Sequence of chain 1.E:
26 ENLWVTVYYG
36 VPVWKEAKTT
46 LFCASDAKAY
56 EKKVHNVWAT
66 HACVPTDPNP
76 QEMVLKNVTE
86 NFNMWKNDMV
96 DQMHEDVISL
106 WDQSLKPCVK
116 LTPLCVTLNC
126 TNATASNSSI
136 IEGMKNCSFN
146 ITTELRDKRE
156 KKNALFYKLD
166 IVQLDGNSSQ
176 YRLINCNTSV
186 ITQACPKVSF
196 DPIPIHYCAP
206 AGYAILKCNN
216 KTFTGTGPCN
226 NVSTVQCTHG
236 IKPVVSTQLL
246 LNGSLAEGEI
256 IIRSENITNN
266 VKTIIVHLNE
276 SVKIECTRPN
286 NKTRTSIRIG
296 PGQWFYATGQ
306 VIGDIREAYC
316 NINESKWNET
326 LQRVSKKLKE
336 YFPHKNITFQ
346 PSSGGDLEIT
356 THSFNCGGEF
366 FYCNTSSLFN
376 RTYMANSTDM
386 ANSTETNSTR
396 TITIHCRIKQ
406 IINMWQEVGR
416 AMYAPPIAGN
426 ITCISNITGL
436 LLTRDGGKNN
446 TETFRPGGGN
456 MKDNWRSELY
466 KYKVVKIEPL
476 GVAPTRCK

A protein and the small-molecule ligand that binds it are described below.
Small molecule (SMILES): CC(=O)N[C@@H]1[C@@H](O)[C@H](O)[C@@H](CO)O[C@H]1O

Binding-site contacts:
Ligand atom O7 contacts residue ASN141 of chain 1.E at 4.0 Å.
Ligand atom C7 contacts residue ASN141 of chain 1.E at 3.1 Å.
Ligand atom O7 contacts residue ALA128 of chain 1.E at 4.3 Å.
Ligand atom C4 contacts residue ASN141 of chain 1.E at 4.3 Å.
Ligand atom C7 contacts residue LYS140 of chain 1.E at 3.5 Å.
Ligand atom N2 contacts residue ASN141 of chain 1.E at 2.6 Å (h-bond).
Ligand atom C5 contacts residue ASN158 of chain 1.E at 4.2 Å.
Ligand atom C1 contacts residue ASN158 of chain 1.E at 4.1 Å.
Ligand atom C3 contacts residue ASN141 of chain 1.E at 3.7 Å.
Ligand atom O5 contacts residue ASN141 of chain 1.E at 2.5 Å (h-bond).
Ligand atom C5 contacts residue ASN141 of chain 1.E at 3.8 Å.
Ligand atom C2 contacts residue ASN141 of chain 1.E at 2.3 Å.
Ligand atom N2 contacts residue LYS140 of chain 1.E at 3.3 Å.
Ligand atom C8 contacts residue ASN141 of chain 1.E at 3.4 Å.
Ligand atom O7 contacts residue THR129 of chain 1.E at 4.0 Å.
Ligand atom C1 contacts residue ASN141 of chain 1.E at 1.5 Å.
Ligand atom O5 contacts residue ASN158 of chain 1.E at 3.9 Å.
Ligand atom O7 contacts residue LYS140 of chain 1.E at 2.9 Å.